Binding-site contacts:
Ligand atom N02 contacts residue HIS524 of chain 2.A at 4.2 Å.
Ligand atom C12 contacts residue LEU408 of chain 2.A at 4.1 Å (hydrophobic).
Ligand atom C04 contacts residue TRP525 of chain 2.A at 4.3 Å (hydrophobic).
Ligand atom C11 contacts residue LEU417 of chain 2.A at 4.1 Å (hydrophobic).
Ligand atom N02 contacts residue ASP335 of chain 2.A at 2.6 Å (salt-bridge).
Ligand atom C04 contacts residue PHE267 of chain 2.A at 4.0 Å (hydrophobic).
Ligand atom C01 contacts residue VAL498 of chain 2.A at 4.1 Å (hydrophobic).
Ligand atom C06 contacts residue PHE387 of chain 2.A at 4.3 Å (hydrophobic).
Ligand atom C03 contacts residue PHE267 of chain 2.A at 3.3 Å (hydrophobic).
Ligand atom C09 contacts residue HIS524 of chain 2.A at 4.0 Å.
Ligand atom C11 contacts residue LEU408 of chain 2.A at 3.9 Å (hydrophobic).
Ligand atom C01 contacts residue TYR466 of chain 2.A at 3.3 Å (hydrophobic).
Ligand atom C06 contacts residue TYR383 of chain 2.A at 3.8 Å (hydrophobic).
Ligand atom C12 contacts residue LEU417 of chain 2.A at 4.1 Å (hydrophobic).
Ligand atom C15 contacts residue HIS524 of chain 2.A at 3.9 Å.
Ligand atom N02 contacts residue TYR466 of chain 2.A at 2.6 Å (h-bond).
Ligand atom N14 contacts residue HIS524 of chain 2.A at 3.8 Å.
Ligand atom C01 contacts residue ASP335 of chain 2.A at 3.0 Å.
Ligand atom C01 contacts residue HIS524 of chain 2.A at 3.9 Å.
Ligand atom N14 contacts residue VAL498 of chain 2.A at 4.0 Å.
Ligand atom C13 contacts residue TRP525 of chain 2.A at 4.3 Å (hydrophobic).
Ligand atom C05 contacts residue TYR383 of chain 2.A at 3.7 Å (hydrophobic).
Ligand atom C01 contacts residue TYR383 of chain 2.A at 3.1 Å (hydrophobic).
Ligand atom C10 contacts residue TRP525 of chain 2.A at 3.7 Å (hydrophobic).
Ligand atom C11 contacts residue TRP525 of chain 2.A at 3.9 Å (hydrophobic).
Ligand atom C07 contacts residue MET419 of chain 2.A at 3.8 Å (hydrophobic).
Ligand atom C03 contacts residue HIS524 of chain 2.A at 3.7 Å.
Ligand atom C09 contacts residue TRP525 of chain 2.A at 3.8 Å (hydrophobic).
Ligand atom C03 contacts residue ASP335 of chain 2.A at 3.2 Å.
Ligand atom C11 contacts residue MET419 of chain 2.A at 4.1 Å (hydrophobic).
Ligand atom C05 contacts residue TYR466 of chain 2.A at 3.6 Å (hydrophobic).
Ligand atom C08 contacts residue TRP525 of chain 2.A at 4.0 Å (hydrophobic).
Ligand atom C03 contacts residue TYR466 of chain 2.A at 3.4 Å (hydrophobic).
Ligand atom C04 contacts residue TYR466 of chain 2.A at 3.9 Å (hydrophobic).
Ligand atom C10 contacts residue MET419 of chain 2.A at 4.3 Å (hydrophobic).
Ligand atom N02 contacts residue TYR383 of chain 2.A at 3.7 Å.
Ligand atom C15 contacts residue TRP525 of chain 2.A at 4.2 Å (hydrophobic).
Ligand atom C05 contacts residue PHE267 of chain 2.A at 3.7 Å (hydrophobic).
Ligand atom C15 contacts residue VAL498 of chain 2.A at 3.8 Å (hydrophobic).
Ligand atom C07 contacts residue LEU408 of chain 2.A at 4.0 Å (hydrophobic).

This small molecule binds to this protein.
Small molecule (SMILES): CNCc1cccc(-c2cccnc2)c1

Sequence of chain 2.A:
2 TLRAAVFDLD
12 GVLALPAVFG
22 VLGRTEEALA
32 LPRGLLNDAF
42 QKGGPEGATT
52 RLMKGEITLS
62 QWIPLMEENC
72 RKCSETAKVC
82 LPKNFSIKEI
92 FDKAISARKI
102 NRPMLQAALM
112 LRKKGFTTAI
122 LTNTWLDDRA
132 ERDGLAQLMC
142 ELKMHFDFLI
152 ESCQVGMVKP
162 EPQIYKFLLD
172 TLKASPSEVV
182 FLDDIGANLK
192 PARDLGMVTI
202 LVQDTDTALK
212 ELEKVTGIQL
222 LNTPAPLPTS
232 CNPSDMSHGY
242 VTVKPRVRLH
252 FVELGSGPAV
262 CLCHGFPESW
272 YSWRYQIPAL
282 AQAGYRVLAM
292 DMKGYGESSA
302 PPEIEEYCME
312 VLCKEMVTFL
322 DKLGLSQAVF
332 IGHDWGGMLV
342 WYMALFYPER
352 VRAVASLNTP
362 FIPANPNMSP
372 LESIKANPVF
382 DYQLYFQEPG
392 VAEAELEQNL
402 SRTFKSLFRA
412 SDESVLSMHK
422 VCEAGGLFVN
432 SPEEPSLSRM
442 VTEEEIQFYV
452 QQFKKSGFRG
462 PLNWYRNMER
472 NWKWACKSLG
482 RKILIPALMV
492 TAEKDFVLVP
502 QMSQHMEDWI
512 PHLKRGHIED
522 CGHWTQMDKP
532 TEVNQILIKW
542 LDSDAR